Binding-site contacts:
Ligand atom N3' contacts residue CYS49 of chain 7.A at 3.1 Å (h-bond).
Ligand atom C7 contacts residue HIS52 of chain 7.A at 3.6 Å.
Ligand atom C2 contacts residue HIS53 of chain 7.A at 4.4 Å.
Ligand atom C10 contacts residue HIS53 of chain 7.A at 3.4 Å.
Ligand atom C7 contacts residue HIS56 of chain 7.A at 3.8 Å.
Ligand atom C4' contacts residue CYS49 of chain 7.A at 4.5 Å (hydrophobic).
Ligand atom O2' contacts residue HIS52 of chain 7.A at 2.7 Å (h-bond).
Ligand atom C6 contacts residue HIS52 of chain 7.A at 3.6 Å.
Ligand atom C7 contacts residue HIS53 of chain 7.A at 4.2 Å.
Ligand atom C3 contacts residue HIS53 of chain 7.A at 4.0 Å.
Ligand atom C9 contacts residue HIS53 of chain 7.A at 4.0 Å.
Ligand atom C5' contacts residue CYS49 of chain 7.A at 3.8 Å (hydrophobic).
Ligand atom C4 contacts residue HIS53 of chain 7.A at 3.5 Å.
Ligand atom C8 contacts residue HIS56 of chain 7.A at 3.9 Å.
Ligand atom C1 contacts residue HIS53 of chain 7.A at 4.4 Å.
Ligand atom C5' contacts residue HIS53 of chain 7.A at 4.2 Å.
Ligand atom N6' contacts residue HIS53 of chain 7.A at 3.8 Å.
Ligand atom C5 contacts residue HIS53 of chain 7.A at 3.7 Å.
Ligand atom O3S contacts residue HIS56 of chain 7.A at 3.4 Å.
Ligand atom C6 contacts residue HIS53 of chain 7.A at 3.8 Å.
Ligand atom C1' contacts residue CYS49 of chain 7.A at 1.8 Å (hydrophobic).
Ligand atom O2S contacts residue HIS56 of chain 7.A at 4.4 Å.
Ligand atom C2' contacts residue CYS49 of chain 7.A at 2.8 Å (hydrophobic).
Ligand atom C2' contacts residue HIS52 of chain 7.A at 3.9 Å.
Ligand atom O2' contacts residue CYS49 of chain 7.A at 3.9 Å.

This small molecule binds to this protein.
Small molecule (SMILES): CC(=O)NCCNc1cccc2c(S(=O)(=O)O)cccc12

Sequence of chain 7.A:
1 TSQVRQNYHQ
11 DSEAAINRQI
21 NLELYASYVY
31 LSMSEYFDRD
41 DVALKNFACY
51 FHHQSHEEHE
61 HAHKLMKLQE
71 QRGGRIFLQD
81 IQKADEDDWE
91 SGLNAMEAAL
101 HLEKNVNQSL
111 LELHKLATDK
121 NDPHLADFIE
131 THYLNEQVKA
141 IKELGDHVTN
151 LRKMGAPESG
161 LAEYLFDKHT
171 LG